Binding-site contacts:
Ligand atom O contacts residue TRP147 of chain 1.A at 2.9 Å (h-bond).
Ligand atom CB contacts residue TRP167 of chain 1.A at 3.5 Å (hydrophobic).
Ligand atom N contacts residue TYR7 of chain 1.A at 2.9 Å (h-bond).
Ligand atom CG contacts residue GLU63 of chain 1.A at 3.4 Å.
Ligand atom CA contacts residue TYR171 of chain 1.A at 3.5 Å (hydrophobic).
Ligand atom CD2 contacts residue TYR99 of chain 1.A at 3.4 Å (hydrophobic).
Ligand atom CD1 contacts residue TYR123 of chain 1.A at 3.6 Å (hydrophobic).
Ligand atom OXT contacts residue TYR84 of chain 1.A at 3.6 Å.
Ligand atom N contacts residue TYR99 of chain 1.A at 3.1 Å (h-bond).
Ligand atom CA contacts residue TYR7 of chain 1.A at 3.4 Å (hydrophobic).
Ligand atom CB contacts residue TYR99 of chain 1.A at 3.5 Å (hydrophobic).
Ligand atom N contacts residue ASP77 of chain 1.A at 2.8 Å (salt-bridge).
Ligand atom O contacts residue TYR159 of chain 1.A at 2.7 Å (h-bond).
Ligand atom CA contacts residue ASP77 of chain 1.A at 3.6 Å.
Ligand atom OXT contacts residue THR143 of chain 1.A at 3.6 Å (h-bond).
Ligand atom N contacts residue TYR171 of chain 1.A at 2.7 Å (h-bond).
Ligand atom N contacts residue LYS66 of chain 1.A at 3.5 Å (salt-bridge).
Ligand atom C contacts residue TYR7 of chain 1.A at 3.5 Å (hydrophobic).
Ligand atom OD1 contacts residue ARG65 of chain 1.A at 3.0 Å (salt-bridge).
Ligand atom CD2 contacts residue TYR7 of chain 1.A at 3.6 Å (hydrophobic).
Ligand atom CD2 contacts residue TYR159 of chain 1.A at 3.5 Å (hydrophobic).
Ligand atom CD1 contacts residue TYR116 of chain 1.A at 3.4 Å (hydrophobic).
Ligand atom O contacts residue LYS66 of chain 1.A at 2.9 Å (salt-bridge).
Ligand atom OH contacts residue LEU156 of chain 1.A at 3.3 Å (h-bond).
Ligand atom CB contacts residue ASP77 of chain 1.A at 3.1 Å.
Ligand atom CG2 contacts residue HIS70 of chain 1.A at 3.4 Å.
Ligand atom OD1 contacts residue LYS66 of chain 1.A at 3.4 Å.
Ligand atom CG1 contacts residue ARG97 of chain 1.A at 3.3 Å.
Ligand atom O contacts residue LYS146 of chain 1.A at 3.3 Å (salt-bridge).
Ligand atom CD1 contacts residue MET45 of chain 1.A at 3.6 Å (hydrophobic).
Ligand atom N contacts residue GLU63 of chain 1.A at 2.9 Å (salt-bridge).
Ligand atom C contacts residue LYS146 of chain 1.A at 3.5 Å.
Ligand atom OG contacts residue LYS66 of chain 1.A at 2.8 Å (salt-bridge).
Ligand atom CA contacts residue GLU63 of chain 1.A at 3.5 Å.
Ligand atom CD1 contacts residue VAL67 of chain 1.A at 3.5 Å (hydrophobic).
Ligand atom O contacts residue HIS70 of chain 1.A at 3.2 Å.
Ligand atom OH contacts residue GLN155 of chain 1.A at 3.4 Å.
Ligand atom OG contacts residue GLU63 of chain 1.A at 3.1 Å (salt-bridge).
Ligand atom O contacts residue LYS146 of chain 1.A at 2.7 Å (salt-bridge).
Ligand atom CD2 contacts residue LEU81 of chain 1.A at 3.3 Å (hydrophobic).

The small molecule below binds the protein below.
Small molecule (SMILES): CC(C)C[C@H](NC(=O)[C@@H](NC(=O)[C@H](C)NC(=O)[C@@H](NC(=O)[C@@H](NC(=O)[C@H](CC(N)=O)NC(=O)[C@H](Cc1ccc(O)cc1)NC(=O)[C@H](CC(C)C)NC(=O)[C@@H](N)CO)[C@@H](C)O)C(C)C)[C@@H](C)O)C(=O)O

Sequence of chain 1.A:
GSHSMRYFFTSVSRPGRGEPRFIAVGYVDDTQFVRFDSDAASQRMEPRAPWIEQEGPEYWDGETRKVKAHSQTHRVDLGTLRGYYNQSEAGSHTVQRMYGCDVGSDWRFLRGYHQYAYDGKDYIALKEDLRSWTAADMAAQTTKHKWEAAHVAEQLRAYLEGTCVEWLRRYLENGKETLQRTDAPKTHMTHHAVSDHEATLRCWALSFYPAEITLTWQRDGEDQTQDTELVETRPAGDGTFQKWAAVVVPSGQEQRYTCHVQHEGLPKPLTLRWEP